Binding-site contacts:
Ligand atom C4 contacts residue SER84 of chain 1.C at 4.4 Å.
Ligand atom O6 contacts residue THR63 of chain 1.C at 3.3 Å (h-bond).
Ligand atom C4 contacts residue ASN61 of chain 1.C at 4.2 Å.
Ligand atom C5 contacts residue ALA62 of chain 1.C at 4.4 Å (hydrophobic).
Ligand atom C3 contacts residue ASN61 of chain 1.C at 3.8 Å.
Ligand atom C6 contacts residue THR63 of chain 1.C at 3.6 Å.
Ligand atom C2 contacts residue ASN61 of chain 1.C at 2.4 Å.
Ligand atom O5 contacts residue THR63 of chain 1.C at 4.3 Å.
Ligand atom C7 contacts residue ASN61 of chain 1.C at 3.0 Å.
Ligand atom C3 contacts residue SER84 of chain 1.C at 4.5 Å.
Ligand atom O4 contacts residue SER84 of chain 1.C at 4.2 Å.
Ligand atom O5 contacts residue ASN61 of chain 1.C at 2.4 Å (h-bond).
Ligand atom C5 contacts residue ASN61 of chain 1.C at 3.7 Å.
Ligand atom C8 contacts residue ASN61 of chain 1.C at 4.2 Å.
Ligand atom O6 contacts residue ALA62 of chain 1.C at 4.3 Å.
Ligand atom C1 contacts residue ASN61 of chain 1.C at 1.4 Å.
Ligand atom O3 contacts residue SER84 of chain 1.C at 3.4 Å (h-bond).
Ligand atom C1 contacts residue ALA62 of chain 1.C at 4.2 Å (hydrophobic).
Ligand atom C6 contacts residue ALA62 of chain 1.C at 4.4 Å (hydrophobic).
Ligand atom O5 contacts residue ALA62 of chain 1.C at 3.7 Å.
Ligand atom N2 contacts residue ASN61 of chain 1.C at 2.9 Å (h-bond).
Ligand atom O7 contacts residue ASN61 of chain 1.C at 2.8 Å (h-bond).
Ligand atom O7 contacts residue SER84 of chain 1.C at 3.5 Å (h-bond).

The protein below binds the small molecule below.
Small molecule (SMILES): CC(=O)N[C@H]1[C@H](O[C@H]2[C@H](O)[C@@H](NC(C)=O)CO[C@@H]2CO)O[C@H](CO)[C@@H](O)[C@@H]1O

Sequence of chain 1.C:
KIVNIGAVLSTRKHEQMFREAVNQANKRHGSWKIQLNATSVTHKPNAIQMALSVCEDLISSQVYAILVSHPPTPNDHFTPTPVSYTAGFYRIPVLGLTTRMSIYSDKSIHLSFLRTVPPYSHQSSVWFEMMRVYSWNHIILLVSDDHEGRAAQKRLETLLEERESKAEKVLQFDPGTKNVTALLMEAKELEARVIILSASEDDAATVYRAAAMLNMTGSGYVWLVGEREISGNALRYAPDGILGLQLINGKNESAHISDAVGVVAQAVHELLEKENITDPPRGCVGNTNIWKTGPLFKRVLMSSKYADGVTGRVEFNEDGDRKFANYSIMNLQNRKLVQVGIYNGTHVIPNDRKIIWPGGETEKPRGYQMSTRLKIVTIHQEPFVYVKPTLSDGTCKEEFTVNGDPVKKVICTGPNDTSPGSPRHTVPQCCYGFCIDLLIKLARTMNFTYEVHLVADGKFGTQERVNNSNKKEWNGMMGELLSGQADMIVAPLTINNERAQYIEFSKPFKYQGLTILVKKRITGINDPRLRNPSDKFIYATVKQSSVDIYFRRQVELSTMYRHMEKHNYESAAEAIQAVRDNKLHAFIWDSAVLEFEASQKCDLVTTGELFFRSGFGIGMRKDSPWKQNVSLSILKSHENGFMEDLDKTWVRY